Sequence of chain 1.E:
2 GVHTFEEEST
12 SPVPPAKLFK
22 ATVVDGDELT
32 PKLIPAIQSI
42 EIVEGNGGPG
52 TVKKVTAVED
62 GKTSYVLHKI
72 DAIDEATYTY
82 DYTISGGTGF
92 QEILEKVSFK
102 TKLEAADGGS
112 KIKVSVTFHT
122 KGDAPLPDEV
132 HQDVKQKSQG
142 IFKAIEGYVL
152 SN

Binding-site contacts:
Ligand atom C14 contacts residue SER86 of chain 1.E at 3.1 Å.
Ligand atom C3 contacts residue LEU68 of chain 1.E at 4.1 Å (hydrophobic).
Ligand atom C7 contacts residue VAL44 of chain 1.E at 4.4 Å (hydrophobic).
Ligand atom N contacts residue VAL53 of chain 1.E at 4.1 Å.
Ligand atom O3 contacts residue LYS70 of chain 1.E at 3.0 Å (salt-bridge).
Ligand atom C16 contacts residue LEU68 of chain 1.E at 3.5 Å (hydrophobic).
Ligand atom S contacts residue LYS70 of chain 1.E at 4.0 Å.
Ligand atom C15 contacts residue SER86 of chain 1.E at 4.4 Å.
Ligand atom C13 contacts residue LEU68 of chain 1.E at 3.8 Å (hydrophobic).
Ligand atom S contacts residue VAL53 of chain 1.E at 4.0 Å.
Ligand atom O2 contacts residue LYS70 of chain 1.E at 4.2 Å.
Ligand atom C8 contacts residue GLU45 of chain 1.E at 3.2 Å.
Ligand atom C5 contacts residue GLU45 of chain 1.E at 4.4 Å.
Ligand atom C6 contacts residue VAL44 of chain 1.E at 4.1 Å (hydrophobic).
Ligand atom O3 contacts residue VAL53 of chain 1.E at 3.1 Å.
Ligand atom C12 contacts residue LEU68 of chain 1.E at 3.9 Å (hydrophobic).
Ligand atom C3 contacts residue VAL44 of chain 1.E at 4.3 Å (hydrophobic).
Ligand atom C10 contacts residue VAL53 of chain 1.E at 4.0 Å (hydrophobic).
Ligand atom C3 contacts residue VAL53 of chain 1.E at 4.4 Å (hydrophobic).
Ligand atom C4 contacts residue VAL44 of chain 1.E at 3.9 Å (hydrophobic).
Ligand atom C6 contacts residue GLU45 of chain 1.E at 3.7 Å.
Ligand atom C2 contacts residue VAL53 of chain 1.E at 4.1 Å (hydrophobic).
Ligand atom O1 contacts residue LYS70 of chain 1.E at 4.3 Å.
Ligand atom C5 contacts residue VAL44 of chain 1.E at 4.3 Å (hydrophobic).
Ligand atom C12 contacts residue LYS70 of chain 1.E at 4.5 Å.
Ligand atom C13 contacts residue SER86 of chain 1.E at 3.1 Å.
Ligand atom C12 contacts residue SER86 of chain 1.E at 4.5 Å.
Ligand atom C15 contacts residue LEU68 of chain 1.E at 3.3 Å (hydrophobic).
Ligand atom C9 contacts residue GLU45 of chain 1.E at 4.2 Å.
Ligand atom C1 contacts residue VAL53 of chain 1.E at 4.1 Å (hydrophobic).
Ligand atom C14 contacts residue LEU68 of chain 1.E at 3.5 Å (hydrophobic).
Ligand atom C9 contacts residue VAL53 of chain 1.E at 3.9 Å (hydrophobic).
Ligand atom C7 contacts residue GLU45 of chain 1.E at 3.2 Å.
Ligand atom C11 contacts residue LEU68 of chain 1.E at 3.8 Å (hydrophobic).
Ligand atom C2 contacts residue LEU68 of chain 1.E at 3.5 Å (hydrophobic).

The protein below binds the small molecule below.
Small molecule (SMILES): O=S(=O)(O)c1cccc2cccc(Nc3ccccc3)c12